A small-molecule ligand and the protein it binds are described below.
Small molecule (SMILES): C=C1/C(=C\C=C2/CCC[C@]3(C)[C@@H]([C@H](C)c4ccc(C(C)(C)O)o4)CC[C@@H]23)C[C@@H](O)C[C@@H]1O

Sequence of chain 1.A:
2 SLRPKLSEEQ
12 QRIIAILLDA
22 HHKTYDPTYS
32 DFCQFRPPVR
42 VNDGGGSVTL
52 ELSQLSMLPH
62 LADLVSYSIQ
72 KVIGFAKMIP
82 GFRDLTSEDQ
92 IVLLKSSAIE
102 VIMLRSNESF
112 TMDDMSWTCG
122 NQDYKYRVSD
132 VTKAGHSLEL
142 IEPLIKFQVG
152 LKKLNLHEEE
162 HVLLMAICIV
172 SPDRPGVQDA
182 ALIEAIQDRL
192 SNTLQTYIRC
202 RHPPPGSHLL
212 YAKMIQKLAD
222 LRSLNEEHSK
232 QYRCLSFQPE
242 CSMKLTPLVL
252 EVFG

Binding-site contacts:
Ligand atom C21 contacts residue VAL132 of chain 1.A at 3.9 Å (hydrophobic).
Ligand atom C3 contacts residue TYR26 of chain 1.A at 3.7 Å (hydrophobic).
Ligand atom O22 contacts residue HIS137 of chain 1.A at 3.4 Å (h-bond).
Ligand atom C27 contacts residue HIS137 of chain 1.A at 3.7 Å.
Ligand atom C5 contacts residue SER107 of chain 1.A at 3.9 Å.
Ligand atom C18 contacts residue VAL66 of chain 1.A at 3.7 Å (hydrophobic).
Ligand atom C5 contacts residue LEU65 of chain 1.A at 4.0 Å (hydrophobic).
Ligand atom O26 contacts residue HIS137 of chain 1.A at 2.8 Å (h-bond).
Ligand atom C21 contacts residue LEU141 of chain 1.A at 3.7 Å (hydrophobic).
Ligand atom C19 contacts residue LEU65 of chain 1.A at 4.0 Å (hydrophobic).
Ligand atom C25 contacts residue HIS229 of chain 1.A at 3.5 Å.
Ligand atom C24 contacts residue ILE100 of chain 1.A at 3.6 Å (hydrophobic).
Ligand atom C26 contacts residue HIS137 of chain 1.A at 3.6 Å.
Ligand atom C7 contacts residue SER107 of chain 1.A at 3.5 Å.
Ligand atom C10 contacts residue SER69 of chain 1.A at 3.9 Å.
Ligand atom C1 contacts residue SER69 of chain 1.A at 3.8 Å.
Ligand atom C3 contacts residue TYR30 of chain 1.A at 3.9 Å (hydrophobic).
Ligand atom C26 contacts residue HIS229 of chain 1.A at 3.7 Å.
Ligand atom O1 contacts residue ARG106 of chain 1.A at 3.0 Å (salt-bridge).
Ligand atom C9 contacts residue TRP118 of chain 1.A at 3.5 Å (hydrophobic).
Ligand atom C1 contacts residue ARG106 of chain 1.A at 3.9 Å.
Ligand atom O26 contacts residue HIS229 of chain 1.A at 2.8 Å (h-bond).
Ligand atom C15 contacts residue ILE103 of chain 1.A at 3.7 Å (hydrophobic).
Ligand atom C24 contacts residue HIS229 of chain 1.A at 3.5 Å.
Ligand atom O3 contacts residue SER107 of chain 1.A at 3.4 Å.
Ligand atom C4 contacts residue CYS120 of chain 1.A at 3.6 Å (hydrophobic).
Ligand atom C24 contacts residue VAL66 of chain 1.A at 3.5 Å (hydrophobic).
Ligand atom C23 contacts residue VAL66 of chain 1.A at 3.8 Å (hydrophobic).
Ligand atom C4 contacts residue SER110 of chain 1.A at 3.6 Å.
Ligand atom O1 contacts residue SER69 of chain 1.A at 2.7 Å (h-bond).
Ligand atom O3 contacts residue TYR26 of chain 1.A at 2.9 Å (h-bond).
Ligand atom C3 contacts residue SER110 of chain 1.A at 3.6 Å.
Ligand atom O3 contacts residue SER110 of chain 1.A at 2.8 Å (h-bond).
Ligand atom C12 contacts residue VAL132 of chain 1.A at 3.7 Å (hydrophobic).
Ligand atom C25 contacts residue HIS137 of chain 1.A at 3.8 Å.
Ligand atom C2 contacts residue TYR26 of chain 1.A at 3.9 Å (hydrophobic).
Ligand atom C19 contacts residue SER69 of chain 1.A at 3.5 Å.
Ligand atom C27 contacts residue LEU59 of chain 1.A at 3.8 Å (hydrophobic).
Ligand atom C23 contacts residue ILE100 of chain 1.A at 3.5 Å (hydrophobic).
Ligand atom C6 contacts residue SER107 of chain 1.A at 3.7 Å.